The protein below binds the small molecule below.
Small molecule (SMILES): CC(=O)N[C@@H]1[C@@H](O)[C@H](O)[C@@H](CO)O[C@H]1O

Binding-site contacts:
Ligand atom C4 contacts residue ASN313 of chain 39.E at 4.2 Å.
Ligand atom C6 contacts residue THR315 of chain 39.E at 3.8 Å.
Ligand atom C7 contacts residue GLN322 of chain 39.E at 3.9 Å.
Ligand atom C5 contacts residue ASN313 of chain 39.E at 3.6 Å.
Ligand atom C7 contacts residue ASN313 of chain 39.E at 3.5 Å.
Ligand atom O5 contacts residue THR315 of chain 39.E at 3.9 Å.
Ligand atom N2 contacts residue GLN322 of chain 39.E at 4.5 Å.
Ligand atom O7 contacts residue GLN322 of chain 39.E at 4.4 Å.
Ligand atom O7 contacts residue ASN313 of chain 39.E at 3.6 Å.
Ligand atom C8 contacts residue GLN322 of chain 39.E at 3.2 Å.
Ligand atom C3 contacts residue ASN313 of chain 39.E at 3.8 Å.
Ligand atom N2 contacts residue ASN313 of chain 39.E at 3.0 Å (h-bond).
Ligand atom C5 contacts residue THR315 of chain 39.E at 4.0 Å.
Ligand atom C1 contacts residue ASN313 of chain 39.E at 1.4 Å.
Ligand atom O5 contacts residue ASN313 of chain 39.E at 2.3 Å (h-bond).
Ligand atom C2 contacts residue ASN313 of chain 39.E at 2.4 Å.

Sequence of chain 39.E:
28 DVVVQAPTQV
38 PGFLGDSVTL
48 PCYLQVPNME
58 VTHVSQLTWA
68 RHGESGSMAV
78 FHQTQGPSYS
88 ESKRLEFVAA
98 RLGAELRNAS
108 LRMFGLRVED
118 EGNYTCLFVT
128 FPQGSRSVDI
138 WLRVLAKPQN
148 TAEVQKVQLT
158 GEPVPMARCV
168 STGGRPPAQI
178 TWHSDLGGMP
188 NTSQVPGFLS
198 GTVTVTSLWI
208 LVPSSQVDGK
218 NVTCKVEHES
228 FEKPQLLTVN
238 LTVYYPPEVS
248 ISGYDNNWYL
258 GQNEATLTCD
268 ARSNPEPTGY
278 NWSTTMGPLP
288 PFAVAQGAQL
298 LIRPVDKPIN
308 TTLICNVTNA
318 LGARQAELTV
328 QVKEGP